Sequence of chain 1.H:
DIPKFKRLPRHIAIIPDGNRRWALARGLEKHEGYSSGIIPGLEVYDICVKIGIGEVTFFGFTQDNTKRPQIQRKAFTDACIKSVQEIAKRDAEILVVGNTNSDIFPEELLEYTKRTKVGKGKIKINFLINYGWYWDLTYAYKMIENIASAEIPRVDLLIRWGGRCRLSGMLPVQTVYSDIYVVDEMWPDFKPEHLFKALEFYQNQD

This small molecule binds to this protein.
Small molecule (SMILES): CC(C)=CCC/C(C)=C/CC/C(C)=C/COC(CO)CO

Binding-site contacts:
Ligand atom C17 contacts residue SER89 of chain 1.H at 3.4 Å.
Ligand atom C19 contacts residue ILE44 of chain 1.H at 3.5 Å (hydrophobic).
Ligand atom O6 contacts residue ARG74 of chain 1.H at 3.8 Å.
Ligand atom C9 contacts residue ALA85 of chain 1.H at 3.4 Å (hydrophobic).
Ligand atom C20 contacts residue PHE64 of chain 1.H at 3.6 Å (hydrophobic).
Ligand atom C16 contacts residue PHE64 of chain 1.H at 3.5 Å (hydrophobic).
Ligand atom C19 contacts residue GLY47 of chain 1.H at 3.9 Å.
Ligand atom C3 contacts residue GLY66 of chain 1.H at 3.2 Å.
Ligand atom O6 contacts residue ASN71 of chain 1.H at 2.5 Å (h-bond).
Ligand atom C15 contacts residue TRP200 of chain 1.H at 3.9 Å (hydrophobic).
Ligand atom C31 contacts residue TYR40 of chain 1.H at 3.9 Å (hydrophobic).
Ligand atom C7 contacts residue GLY66 of chain 1.H at 3.7 Å.
Ligand atom O5 contacts residue TYR40 of chain 1.H at 3.8 Å.
Ligand atom C2 contacts residue ASN71 of chain 1.H at 3.1 Å.
Ligand atom C10 contacts residue TRP200 of chain 1.H at 3.5 Å (hydrophobic).
Ligand atom C11 contacts residue CYS86 of chain 1.H at 3.9 Å (hydrophobic).
Ligand atom C10 contacts residue ASN25 of chain 1.H at 3.5 Å.
Ligand atom C9 contacts residue TYR40 of chain 1.H at 3.6 Å (hydrophobic).
Ligand atom C12 contacts residue GLY43 of chain 1.H at 3.7 Å.
Ligand atom O5 contacts residue GLY66 of chain 1.H at 3.0 Å (h-bond).
Ligand atom C16 contacts residue GLY47 of chain 1.H at 3.9 Å.
Ligand atom O7 contacts residue ASP23 of chain 1.H at 3.5 Å (salt-bridge).
Ligand atom C6 contacts residue GLY66 of chain 1.H at 3.1 Å.
Ligand atom C11 contacts residue ALA85 of chain 1.H at 3.8 Å (hydrophobic).
Ligand atom C19 contacts residue LEU48 of chain 1.H at 3.8 Å (hydrophobic).
Ligand atom C31 contacts residue DPO1 of chain 1.JA at 2.6 Å.
Ligand atom O7 contacts residue DPO1 of chain 1.JA at 2.6 Å (h-bond).
Ligand atom C15 contacts residue GLY43 of chain 1.H at 3.9 Å.
Ligand atom C20 contacts residue PHE133 of chain 1.H at 3.8 Å (hydrophobic).
Ligand atom O7 contacts residue PRO22 of chain 1.H at 3.5 Å (h-bond).
Ligand atom C18 contacts residue GLY47 of chain 1.H at 3.4 Å.
Ligand atom C2 contacts residue GLY66 of chain 1.H at 3.5 Å.
Ligand atom C17 contacts residue GLY47 of chain 1.H at 3.5 Å.
Ligand atom C31 contacts residue ASN25 of chain 1.H at 3.4 Å.
Ligand atom O7 contacts residue ASN25 of chain 1.H at 3.7 Å.
Ligand atom C20 contacts residue GLY47 of chain 1.H at 3.7 Å.
Ligand atom C19 contacts residue SER89 of chain 1.H at 3.4 Å.
Ligand atom C18 contacts residue SER89 of chain 1.H at 3.6 Å.
Ligand atom C12 contacts residue SER89 of chain 1.H at 3.5 Å.
Ligand atom C11 contacts residue SER89 of chain 1.H at 3.6 Å.